A protein and the small-molecule ligand that binds it are described below.
Small molecule (SMILES): CC(=O)N[C@@H]1[C@@H](O)[C@H](O)[C@@H](CO)O[C@H]1O

Sequence of chain 1.A:
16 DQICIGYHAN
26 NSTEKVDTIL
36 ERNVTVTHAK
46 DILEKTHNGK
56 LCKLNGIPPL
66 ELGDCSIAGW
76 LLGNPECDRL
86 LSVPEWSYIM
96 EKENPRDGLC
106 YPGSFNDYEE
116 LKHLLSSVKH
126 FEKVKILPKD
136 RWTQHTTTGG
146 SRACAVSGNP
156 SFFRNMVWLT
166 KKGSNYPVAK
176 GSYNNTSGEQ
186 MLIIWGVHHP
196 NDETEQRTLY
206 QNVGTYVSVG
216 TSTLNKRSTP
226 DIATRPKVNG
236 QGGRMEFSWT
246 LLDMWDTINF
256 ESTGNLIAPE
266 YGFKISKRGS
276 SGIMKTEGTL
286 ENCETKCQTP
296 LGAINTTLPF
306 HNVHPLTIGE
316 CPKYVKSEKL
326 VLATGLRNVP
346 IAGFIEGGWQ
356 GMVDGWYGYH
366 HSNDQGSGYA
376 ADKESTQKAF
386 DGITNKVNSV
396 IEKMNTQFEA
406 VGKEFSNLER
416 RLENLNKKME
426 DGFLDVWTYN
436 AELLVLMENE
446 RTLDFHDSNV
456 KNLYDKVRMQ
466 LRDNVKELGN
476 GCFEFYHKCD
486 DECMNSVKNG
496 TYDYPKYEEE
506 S

Binding-site contacts:
Ligand atom C7 contacts residue ASN26 of chain 1.A at 3.5 Å.
Ligand atom N2 contacts residue ASN26 of chain 1.A at 2.9 Å (h-bond).
Ligand atom C4 contacts residue ASN26 of chain 1.A at 4.4 Å.
Ligand atom O5 contacts residue ASN26 of chain 1.A at 2.5 Å (h-bond).
Ligand atom C5 contacts residue ASN26 of chain 1.A at 3.8 Å.
Ligand atom C3 contacts residue ASN26 of chain 1.A at 3.9 Å.
Ligand atom C1 contacts residue ASN26 of chain 1.A at 1.5 Å.
Ligand atom C2 contacts residue ASN26 of chain 1.A at 2.5 Å.
Ligand atom O7 contacts residue ASN26 of chain 1.A at 3.8 Å.